Sequence of chain 1.F:
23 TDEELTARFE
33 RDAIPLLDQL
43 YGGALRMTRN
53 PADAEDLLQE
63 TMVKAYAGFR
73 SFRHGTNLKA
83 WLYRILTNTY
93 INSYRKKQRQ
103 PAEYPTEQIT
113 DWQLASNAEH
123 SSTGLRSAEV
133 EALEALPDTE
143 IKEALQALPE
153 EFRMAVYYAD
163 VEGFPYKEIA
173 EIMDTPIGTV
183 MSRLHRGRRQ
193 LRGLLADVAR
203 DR

This protein binds this small molecule.
Small molecule (SMILES): Nc1ccn([C@@H]2O[C@H](CO)[C@@H](O[P](=O)(O)OC[C@H]3O[C@@H](n4ccc(N)nc4=O)[C@H](O)[C@@H]3O[P](=O)(O)OC[C@H]3O[C@@H](n4ccc(N)nc4=O)[C@H](O)[C@@H]3O[P](=O)(O)OC[C@H]3O[C@@H](n4ccc(=O)[nH]c4=O)[C@H](O)[C@@H]3O[P](=O)(O)OC[C@H]3O[C@@H](n4ccc(N)nc4=O)[C@H](O)[C@@H]3O[P](=O)(O)OC[C@H]3O[C@@H](n4cnc5c(=O)nc(N)[nH]c54)[C@H](O)[C@@H]3O[P](=O)(O)OC[C@H]3O[C@@H](n4cnc5c(N)ncnc54)[C@H](O)[C@@H]3O)[C@H]2O)c(=O)n1

Sequence of chain 1.C:
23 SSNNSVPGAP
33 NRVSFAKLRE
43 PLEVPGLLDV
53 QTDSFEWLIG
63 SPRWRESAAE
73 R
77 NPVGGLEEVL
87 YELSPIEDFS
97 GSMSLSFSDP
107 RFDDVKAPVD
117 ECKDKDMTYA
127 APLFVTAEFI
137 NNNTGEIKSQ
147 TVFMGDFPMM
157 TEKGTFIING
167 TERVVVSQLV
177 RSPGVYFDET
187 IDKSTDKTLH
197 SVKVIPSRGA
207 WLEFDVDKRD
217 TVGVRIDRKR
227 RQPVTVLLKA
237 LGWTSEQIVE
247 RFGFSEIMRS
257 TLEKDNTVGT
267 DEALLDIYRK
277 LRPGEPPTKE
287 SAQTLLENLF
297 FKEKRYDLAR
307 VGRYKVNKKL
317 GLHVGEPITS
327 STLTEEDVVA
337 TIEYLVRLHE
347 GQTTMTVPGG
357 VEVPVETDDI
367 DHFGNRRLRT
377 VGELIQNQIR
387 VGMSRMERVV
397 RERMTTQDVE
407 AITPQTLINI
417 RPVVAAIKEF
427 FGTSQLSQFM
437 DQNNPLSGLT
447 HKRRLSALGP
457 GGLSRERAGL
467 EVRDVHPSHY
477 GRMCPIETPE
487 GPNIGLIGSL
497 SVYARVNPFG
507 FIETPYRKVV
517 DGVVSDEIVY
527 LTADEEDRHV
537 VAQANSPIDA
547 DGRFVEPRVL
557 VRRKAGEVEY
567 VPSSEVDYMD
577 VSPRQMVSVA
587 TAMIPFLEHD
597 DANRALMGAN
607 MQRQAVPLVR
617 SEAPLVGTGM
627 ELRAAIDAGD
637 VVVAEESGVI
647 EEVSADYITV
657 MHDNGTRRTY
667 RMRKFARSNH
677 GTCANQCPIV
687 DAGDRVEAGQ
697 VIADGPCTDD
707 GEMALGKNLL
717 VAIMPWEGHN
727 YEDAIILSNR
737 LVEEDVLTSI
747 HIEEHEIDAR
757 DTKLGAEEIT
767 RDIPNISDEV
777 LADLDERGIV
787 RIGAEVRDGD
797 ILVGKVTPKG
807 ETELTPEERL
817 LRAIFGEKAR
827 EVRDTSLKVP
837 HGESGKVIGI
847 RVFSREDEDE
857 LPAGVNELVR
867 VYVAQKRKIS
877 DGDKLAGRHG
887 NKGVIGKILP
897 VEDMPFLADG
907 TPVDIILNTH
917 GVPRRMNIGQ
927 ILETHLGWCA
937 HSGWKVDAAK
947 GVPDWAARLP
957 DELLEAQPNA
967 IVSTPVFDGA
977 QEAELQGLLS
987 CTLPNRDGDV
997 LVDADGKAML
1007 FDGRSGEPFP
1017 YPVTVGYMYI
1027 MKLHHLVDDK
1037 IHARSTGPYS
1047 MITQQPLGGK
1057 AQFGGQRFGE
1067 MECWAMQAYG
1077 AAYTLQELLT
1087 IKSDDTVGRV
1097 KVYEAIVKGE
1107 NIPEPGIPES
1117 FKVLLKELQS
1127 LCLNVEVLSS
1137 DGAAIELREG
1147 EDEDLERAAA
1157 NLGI

Binding-site contacts:
Ligand atom OP1 contacts residue LYS880 of chain 1.C at 2.8 Å (salt-bridge).
Ligand atom C3' contacts residue ASP540 of chain 1.D at 3.7 Å.
Ligand atom P contacts residue GLN610 of chain 1.C at 3.7 Å.
Ligand atom O5' contacts residue ASN489 of chain 1.C at 3.4 Å (h-bond).
Ligand atom OP1 contacts residue ARG461 of chain 1.C at 3.0 Å (salt-bridge).
Ligand atom OP2 contacts residue ARG461 of chain 1.C at 3.1 Å (salt-bridge).
Ligand atom C2' contacts residue MG1 of chain 1.L at 3.6 Å.
Ligand atom P contacts residue LYS880 of chain 1.C at 3.6 Å.
Ligand atom O2' contacts residue GLU109 of chain 1.F at 3.7 Å.
Ligand atom C5' contacts residue HIS1031 of chain 1.C at 3.6 Å.
Ligand atom P contacts residue LYS888 of chain 1.C at 3.6 Å.
Ligand atom O3' contacts residue ARG501 of chain 1.D at 3.6 Å (salt-bridge).
Ligand atom OP1 contacts residue GLN431 of chain 1.C at 3.7 Å.
Ligand atom O3' contacts residue LYS880 of chain 1.C at 3.1 Å (salt-bridge).
Ligand atom N4 contacts residue THR112 of chain 1.F at 3.7 Å.
Ligand atom OP1 contacts residue LYS888 of chain 1.C at 2.5 Å (salt-bridge).
Ligand atom OP1 contacts residue ILE493 of chain 1.C at 3.7 Å.
Ligand atom C5' contacts residue GLN431 of chain 1.C at 3.4 Å.
Ligand atom C4' contacts residue HIS1031 of chain 1.C at 3.5 Å.
Ligand atom O2' contacts residue MG1 of chain 1.L at 3.3 Å.
Ligand atom O4' contacts residue HIS1031 of chain 1.C at 3.9 Å.
Ligand atom O3' contacts residue ASP540 of chain 1.D at 2.3 Å.
Ligand atom C5' contacts residue GLU109 of chain 1.F at 3.3 Å.
Ligand atom C3' contacts residue ASP538 of chain 1.D at 3.3 Å.
Ligand atom C3' contacts residue MG1 of chain 1.L at 2.9 Å.
Ligand atom C4' contacts residue GLU109 of chain 1.F at 3.2 Å.
Ligand atom OP2 contacts residue ASN489 of chain 1.C at 3.1 Å (h-bond).
Ligand atom O3' contacts residue ASP538 of chain 1.D at 3.1 Å (salt-bridge).
Ligand atom O2' contacts residue ARG501 of chain 1.D at 3.1 Å (salt-bridge).
Ligand atom OP1 contacts residue PRO485 of chain 1.C at 3.2 Å.
Ligand atom OP2 contacts residue ASN489 of chain 1.C at 2.7 Å (h-bond).
Ligand atom C4' contacts residue ASP540 of chain 1.D at 3.6 Å.
Ligand atom O4' contacts residue GLU109 of chain 1.F at 3.4 Å.
Ligand atom O3' contacts residue MG1 of chain 1.L at 2.3 Å.
Ligand atom OP2 contacts residue PRO485 of chain 1.C at 3.8 Å.
Ligand atom P contacts residue ASN489 of chain 1.C at 3.4 Å.
Ligand atom OP1 contacts residue GLN610 of chain 1.C at 2.8 Å (h-bond).
Ligand atom O3' contacts residue GLN610 of chain 1.C at 3.3 Å (h-bond).
Ligand atom N2 contacts residue ARG428 of chain 1.D at 3.7 Å.
Ligand atom C4' contacts residue GLY539 of chain 1.D at 3.6 Å.

Sequence of chain 1.D:
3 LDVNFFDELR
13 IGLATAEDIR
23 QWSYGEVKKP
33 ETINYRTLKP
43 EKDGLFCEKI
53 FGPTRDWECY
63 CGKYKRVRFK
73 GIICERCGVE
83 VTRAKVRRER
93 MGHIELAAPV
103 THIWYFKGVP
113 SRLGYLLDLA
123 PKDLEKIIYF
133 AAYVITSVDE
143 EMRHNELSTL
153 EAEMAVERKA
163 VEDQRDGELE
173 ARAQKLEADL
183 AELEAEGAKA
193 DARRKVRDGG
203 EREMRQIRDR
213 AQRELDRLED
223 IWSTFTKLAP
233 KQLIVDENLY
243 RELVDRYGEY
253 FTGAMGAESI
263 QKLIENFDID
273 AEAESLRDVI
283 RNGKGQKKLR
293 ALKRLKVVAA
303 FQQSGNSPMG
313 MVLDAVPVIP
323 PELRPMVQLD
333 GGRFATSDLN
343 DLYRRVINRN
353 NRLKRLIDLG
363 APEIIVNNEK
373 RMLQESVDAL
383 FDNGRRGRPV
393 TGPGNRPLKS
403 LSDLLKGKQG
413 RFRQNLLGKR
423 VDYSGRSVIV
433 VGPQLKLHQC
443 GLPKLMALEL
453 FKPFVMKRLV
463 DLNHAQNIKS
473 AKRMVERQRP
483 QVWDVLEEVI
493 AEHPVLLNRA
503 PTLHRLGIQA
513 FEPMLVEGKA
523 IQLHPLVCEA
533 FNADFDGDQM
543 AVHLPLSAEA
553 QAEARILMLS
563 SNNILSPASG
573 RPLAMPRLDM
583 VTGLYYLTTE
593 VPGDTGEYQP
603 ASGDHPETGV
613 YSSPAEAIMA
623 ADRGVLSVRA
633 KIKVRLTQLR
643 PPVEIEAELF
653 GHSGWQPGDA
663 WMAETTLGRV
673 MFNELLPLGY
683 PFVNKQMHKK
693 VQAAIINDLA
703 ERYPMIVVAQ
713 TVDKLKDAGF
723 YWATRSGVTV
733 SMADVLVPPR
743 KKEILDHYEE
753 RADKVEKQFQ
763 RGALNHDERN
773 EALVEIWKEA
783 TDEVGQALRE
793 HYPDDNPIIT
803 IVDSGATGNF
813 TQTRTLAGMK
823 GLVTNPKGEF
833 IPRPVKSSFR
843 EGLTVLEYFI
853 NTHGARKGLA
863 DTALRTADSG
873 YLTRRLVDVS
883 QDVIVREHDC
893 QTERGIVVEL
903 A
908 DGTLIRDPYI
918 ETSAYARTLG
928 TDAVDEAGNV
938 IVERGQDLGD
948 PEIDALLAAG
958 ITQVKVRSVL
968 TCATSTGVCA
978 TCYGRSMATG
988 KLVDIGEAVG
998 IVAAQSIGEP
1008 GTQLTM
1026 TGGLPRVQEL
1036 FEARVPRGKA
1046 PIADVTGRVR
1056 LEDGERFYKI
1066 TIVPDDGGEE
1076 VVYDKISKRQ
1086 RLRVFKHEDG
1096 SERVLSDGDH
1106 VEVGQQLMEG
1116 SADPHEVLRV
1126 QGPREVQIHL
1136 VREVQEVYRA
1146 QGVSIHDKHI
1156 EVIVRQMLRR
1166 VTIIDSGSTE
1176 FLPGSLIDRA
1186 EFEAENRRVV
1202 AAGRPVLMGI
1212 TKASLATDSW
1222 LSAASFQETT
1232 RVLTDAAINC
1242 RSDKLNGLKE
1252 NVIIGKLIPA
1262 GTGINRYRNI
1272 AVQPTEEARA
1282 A